This small molecule binds to this protein.
Small molecule (SMILES): CCCC[C@H](NC(=O)[C@H](C)NC(=O)[C@H](CCC(=O)O)NC(=O)[C@H](Cc1ccccc1)NC[C@H](CC(C)C)NC(=O)[C@@H](NC(=O)[C@@H](N)CCCNC(N)=[NH2+])C(C)C)C(N)=O

Binding-site contacts:
Ligand atom CD1 contacts residue VAL82 of chain 1.B at 3.3 Å (hydrophobic).
Ligand atom C2 contacts residue ASP25 of chain 1.B at 3.4 Å.
Ligand atom OE1 contacts residue ASP30 of chain 1.B at 2.7 Å (salt-bridge).
Ligand atom O4 contacts residue GLY48 of chain 1.B at 2.9 Å (h-bond).
Ligand atom O2 contacts residue GLY49 of chain 1.B at 3.2 Å.
Ligand atom O1 contacts residue GLY48 of chain 1.A at 3.5 Å (h-bond).
Ligand atom CG1 contacts residue ILE84 of chain 1.A at 3.3 Å (hydrophobic).
Ligand atom CE contacts residue GLN58 of chain 1.B at 3.5 Å.
Ligand atom CA contacts residue GLY48 of chain 1.A at 3.5 Å.
Ligand atom CD11 contacts residue GLY27 of chain 1.B at 3.3 Å.
Ligand atom CB6 contacts residue ASP30 of chain 1.B at 3.5 Å.
Ligand atom CD4 contacts residue ILE47 of chain 1.B at 3.5 Å (hydrophobic).
Ligand atom N7 contacts residue MET46 of chain 1.B at 3.0 Å (h-bond).
Ligand atom O contacts residue ALA28 of chain 1.A at 3.3 Å.
Ligand atom OE1 contacts residue ASP29 of chain 1.B at 3.0 Å (salt-bridge).
Ligand atom CA5 contacts residue ASP29 of chain 1.B at 3.4 Å.
Ligand atom CD3 contacts residue ASP30 of chain 1.B at 3.5 Å.
Ligand atom CA3 contacts residue GLY27 of chain 1.B at 3.4 Å.
Ligand atom CB5 contacts residue ARG8 of chain 1.A at 3.4 Å.
Ligand atom N contacts residue ASP30 of chain 1.A at 3.5 Å (salt-bridge).
Ligand atom N3 contacts residue ASP25 of chain 1.A at 3.5 Å (salt-bridge).
Ligand atom CE contacts residue LYS45 of chain 1.B at 3.5 Å.
Ligand atom CB5 contacts residue ASP29 of chain 1.B at 3.3 Å.
Ligand atom O1 contacts residue GLY49 of chain 1.A at 3.3 Å.
Ligand atom CG2 contacts residue VAL32 of chain 1.A at 3.4 Å (hydrophobic).
Ligand atom N4 contacts residue GLY27 of chain 1.B at 3.0 Å (h-bond).
Ligand atom CD1 contacts residue LEU23 of chain 1.B at 3.4 Å (hydrophobic).
Ligand atom CA4 contacts residue GLY48 of chain 1.B at 3.5 Å.
Ligand atom N1 contacts residue GLY48 of chain 1.A at 2.9 Å (h-bond).
Ligand atom CB2 contacts residue ASP25 of chain 1.B at 3.3 Å.
Ligand atom O3 contacts residue ASP29 of chain 1.B at 3.1 Å (salt-bridge).
Ligand atom O3 contacts residue GLY27 of chain 1.B at 3.4 Å (h-bond).
Ligand atom OE2 contacts residue ASP30 of chain 1.B at 2.8 Å (salt-bridge).
Ligand atom N2 contacts residue GLY27 of chain 1.A at 3.2 Å (h-bond).
Ligand atom N5 contacts residue GLY48 of chain 1.B at 3.0 Å (h-bond).
Ligand atom O contacts residue ASP29 of chain 1.A at 2.8 Å (salt-bridge).
Ligand atom N6 contacts residue ASP30 of chain 1.B at 3.3 Å (salt-bridge).
Ligand atom N contacts residue ASP29 of chain 1.A at 3.0 Å (salt-bridge).
Ligand atom CB2 contacts residue GLY27 of chain 1.A at 3.4 Å.
Ligand atom CD4 contacts residue ASP30 of chain 1.B at 3.5 Å.

Sequence of chain 1.B:
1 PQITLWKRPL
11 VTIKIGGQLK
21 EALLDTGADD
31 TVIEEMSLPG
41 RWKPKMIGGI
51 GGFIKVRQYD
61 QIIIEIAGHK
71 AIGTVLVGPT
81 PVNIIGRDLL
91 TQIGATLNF

Sequence of chain 1.A:
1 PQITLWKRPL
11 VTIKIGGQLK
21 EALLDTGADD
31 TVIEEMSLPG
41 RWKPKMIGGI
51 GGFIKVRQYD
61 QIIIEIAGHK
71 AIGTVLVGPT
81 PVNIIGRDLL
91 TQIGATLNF